Binding-site contacts:
Ligand atom C23 contacts residue ALA318 of chain 1.A at 3.2 Å (hydrophobic).
Ligand atom N04 contacts residue GLU348 of chain 1.A at 3.4 Å (salt-bridge).
Ligand atom C05 contacts residue HIS317 of chain 1.A at 3.7 Å.
Ligand atom C03 contacts residue ALA318 of chain 1.A at 3.5 Å (hydrophobic).
Ligand atom O01 contacts residue HIS351 of chain 1.A at 3.4 Å (h-bond).
Ligand atom C30 contacts residue PHE476 of chain 1.A at 3.7 Å (hydrophobic).
Ligand atom O31 contacts residue TYR487 of chain 1.A at 2.8 Å (h-bond).
Ligand atom O31 contacts residue GLU375 of chain 1.A at 3.0 Å (salt-bridge).
Ligand atom C02 contacts residue TYR487 of chain 1.A at 3.5 Å (hydrophobic).
Ligand atom O31 contacts residue ZN1 of chain 1.O at 2.0 Å.
Ligand atom N04 contacts residue ALA318 of chain 1.A at 2.8 Å (h-bond).
Ligand atom O01 contacts residue HIS347 of chain 1.A at 3.4 Å (h-bond).
Ligand atom C20 contacts residue VAL344 of chain 1.A at 3.7 Å (hydrophobic).
Ligand atom N04 contacts residue HIS317 of chain 1.A at 3.1 Å (h-bond).
Ligand atom C09 contacts residue GLN245 of chain 1.A at 3.4 Å.
Ligand atom C09 contacts residue LYS475 of chain 1.A at 3.7 Å.
Ligand atom C19 contacts residue VAL344 of chain 1.A at 3.2 Å (hydrophobic).
Ligand atom C18 contacts residue VAL344 of chain 1.A at 3.4 Å (hydrophobic).
Ligand atom O10 contacts residue GLN245 of chain 1.A at 3.3 Å (h-bond).
Ligand atom O01 contacts residue GLU348 of chain 1.A at 2.7 Å (salt-bridge).
Ligand atom C02 contacts residue GLU348 of chain 1.A at 3.7 Å.
Ligand atom O11 contacts residue HIS477 of chain 1.A at 3.4 Å.
Ligand atom C05 contacts residue GLU348 of chain 1.A at 3.5 Å.
Ligand atom C13 contacts residue TYR487 of chain 1.A at 3.5 Å (hydrophobic).
Ligand atom O31 contacts residue HIS351 of chain 1.A at 3.6 Å (h-bond).
Ligand atom C27 contacts residue PEG1 of chain 1.J at 3.7 Å.
Ligand atom O22 contacts residue HIS317 of chain 1.A at 2.7 Å (h-bond).
Ligand atom C02 contacts residue HIS347 of chain 1.A at 3.6 Å.
Ligand atom O31 contacts residue HIS347 of chain 1.A at 3.3 Å (h-bond).
Ligand atom C09 contacts residue TYR484 of chain 1.A at 3.6 Å (hydrophobic).
Ligand atom C03 contacts residue TYR487 of chain 1.A at 3.5 Å (hydrophobic).
Ligand atom C19 contacts residue GLU340 of chain 1.A at 3.6 Å.
Ligand atom O01 contacts residue ZN1 of chain 1.O at 2.6 Å.
Ligand atom C06 contacts residue HIS317 of chain 1.A at 3.5 Å.
Ligand atom C26 contacts residue PEG1 of chain 1.J at 3.6 Å.
Ligand atom C02 contacts residue ZN1 of chain 1.O at 2.6 Å.
Ligand atom O11 contacts residue GLN245 of chain 1.A at 3.2 Å (h-bond).
Ligand atom O11 contacts residue TYR484 of chain 1.A at 2.6 Å (h-bond).
Ligand atom O22 contacts residue HIS477 of chain 1.A at 3.1 Å (h-bond).
Ligand atom O11 contacts residue LYS475 of chain 1.A at 2.8 Å (salt-bridge).

Sequence of chain 1.A:
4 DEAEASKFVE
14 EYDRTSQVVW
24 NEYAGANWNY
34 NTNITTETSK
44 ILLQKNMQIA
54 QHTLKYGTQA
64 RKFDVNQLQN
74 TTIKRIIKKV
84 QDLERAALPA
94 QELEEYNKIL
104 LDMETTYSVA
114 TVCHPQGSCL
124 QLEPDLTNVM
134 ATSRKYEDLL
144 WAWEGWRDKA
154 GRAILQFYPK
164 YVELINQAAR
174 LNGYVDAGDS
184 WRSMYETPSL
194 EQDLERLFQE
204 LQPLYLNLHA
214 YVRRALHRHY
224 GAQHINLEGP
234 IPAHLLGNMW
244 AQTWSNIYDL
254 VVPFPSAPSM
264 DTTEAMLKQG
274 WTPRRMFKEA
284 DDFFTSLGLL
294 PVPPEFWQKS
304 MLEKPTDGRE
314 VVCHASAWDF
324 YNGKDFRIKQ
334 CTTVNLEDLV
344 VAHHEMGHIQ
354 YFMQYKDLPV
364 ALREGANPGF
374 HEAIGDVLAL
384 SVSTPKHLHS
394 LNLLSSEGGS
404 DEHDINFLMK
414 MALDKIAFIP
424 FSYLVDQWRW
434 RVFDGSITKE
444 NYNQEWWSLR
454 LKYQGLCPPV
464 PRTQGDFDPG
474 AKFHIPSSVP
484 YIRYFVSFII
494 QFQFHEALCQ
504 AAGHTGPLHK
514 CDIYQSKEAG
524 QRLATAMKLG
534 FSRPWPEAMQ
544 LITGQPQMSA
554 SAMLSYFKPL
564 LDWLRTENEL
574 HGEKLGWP

The protein below binds the small molecule below.
Small molecule (SMILES): Cc1ccc([C@H]2CC[C@@H](C(=O)O)N2C(=O)CN[C@@H](CCc2ccccc2)C(=O)O)cc1